Binding-site contacts:
Ligand atom CL30 contacts residue TYR282 of chain 2.B at 3.5 Å.
Ligand atom C10 contacts residue LEU299 of chain 2.B at 4.0 Å (hydrophobic).
Ligand atom N25 contacts residue LEU299 of chain 2.B at 3.9 Å.
Ligand atom N25 contacts residue TYR282 of chain 2.B at 3.4 Å (h-bond).
Ligand atom C5 contacts residue TYR282 of chain 2.B at 3.3 Å (hydrophobic).
Ligand atom C17 contacts residue ASN302 of chain 2.B at 3.5 Å.
Ligand atom C11 contacts residue TYR282 of chain 2.B at 3.3 Å (hydrophobic).
Ligand atom C19 contacts residue ASN302 of chain 2.B at 3.0 Å.
Ligand atom C5 contacts residue LEU299 of chain 2.B at 3.8 Å (hydrophobic).
Ligand atom O26 contacts residue TYR282 of chain 2.B at 3.5 Å (h-bond).
Ligand atom C4 contacts residue TYR282 of chain 2.B at 3.5 Å (hydrophobic).
Ligand atom C16 contacts residue TYR282 of chain 2.B at 3.6 Å (hydrophobic).
Ligand atom N25 contacts residue ASP295 of chain 2.B at 3.3 Å (salt-bridge).
Ligand atom C10 contacts residue TYR282 of chain 2.B at 3.4 Å (hydrophobic).
Ligand atom N24 contacts residue ASN302 of chain 2.B at 4.1 Å.
Ligand atom C1 contacts residue TYR282 of chain 2.B at 3.5 Å (hydrophobic).
Ligand atom O26 contacts residue ARG298 of chain 2.B at 3.5 Å.
Ligand atom O28 contacts residue PHE284 of chain 2.B at 3.9 Å.
Ligand atom CL30 contacts residue LEU299 of chain 2.B at 3.8 Å.
Ligand atom C3 contacts residue TYR282 of chain 2.B at 3.6 Å (hydrophobic).
Ligand atom CL30 contacts residue ASN302 of chain 2.B at 4.0 Å.
Ligand atom C2 contacts residue GLY281 of chain 2.B at 4.1 Å.
Ligand atom C9 contacts residue TYR282 of chain 2.B at 3.4 Å (hydrophobic).
Ligand atom C10 contacts residue ARG298 of chain 2.B at 3.8 Å.
Ligand atom O26 contacts residue ASP295 of chain 2.B at 3.1 Å (salt-bridge).
Ligand atom O28 contacts residue TYR289 of chain 2.B at 3.5 Å.
Ligand atom N21 contacts residue TYR282 of chain 2.B at 4.1 Å.
Ligand atom N25 contacts residue ARG298 of chain 2.B at 3.8 Å.
Ligand atom C6 contacts residue GLU287 of chain 2.B at 3.6 Å.
Ligand atom O28 contacts residue TYR282 of chain 2.B at 3.9 Å.
Ligand atom C9 contacts residue ASN302 of chain 2.B at 3.9 Å.
Ligand atom O28 contacts residue LEU299 of chain 2.B at 3.5 Å.
Ligand atom C6 contacts residue TYR282 of chain 2.B at 3.4 Å (hydrophobic).
Ligand atom C4 contacts residue ARG298 of chain 2.B at 3.5 Å.
Ligand atom N23 contacts residue TYR282 of chain 2.B at 4.2 Å.
Ligand atom N23 contacts residue ASN302 of chain 2.B at 3.8 Å.
Ligand atom O28 contacts residue ASP295 of chain 2.B at 3.3 Å (salt-bridge).
Ligand atom N21 contacts residue GLU287 of chain 2.B at 4.0 Å.
Ligand atom C1 contacts residue GLY281 of chain 2.B at 3.7 Å.
Ligand atom C3 contacts residue ARG298 of chain 2.B at 3.3 Å.

This small molecule binds to this protein.
Small molecule (SMILES): Cc1onc(-c2cccnc2Cl)c1C(=O)N1CCN(c2ccc([N+](=O)[O-])cc2Cl)CC1

Sequence of chain 2.B:
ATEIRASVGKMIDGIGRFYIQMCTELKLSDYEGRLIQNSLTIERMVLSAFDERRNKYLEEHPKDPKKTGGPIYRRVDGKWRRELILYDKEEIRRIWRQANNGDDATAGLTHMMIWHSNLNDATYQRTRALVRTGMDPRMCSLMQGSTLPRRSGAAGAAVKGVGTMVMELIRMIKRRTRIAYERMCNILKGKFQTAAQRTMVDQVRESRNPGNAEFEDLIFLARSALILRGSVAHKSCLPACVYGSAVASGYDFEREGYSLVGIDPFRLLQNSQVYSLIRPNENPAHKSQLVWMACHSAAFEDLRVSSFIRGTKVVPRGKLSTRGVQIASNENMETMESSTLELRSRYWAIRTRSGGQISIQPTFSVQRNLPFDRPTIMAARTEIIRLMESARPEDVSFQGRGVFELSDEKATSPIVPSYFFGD